Binding-site contacts:
Ligand atom CAS contacts residue A4 of chain 1.A at 3.9 Å.
Ligand atom CBI contacts residue FME1 of chain 1.FA at 3.9 Å.
Ligand atom CBM contacts residue FME1 of chain 1.FA at 4.3 Å.
Ligand atom CBE contacts residue A4 of chain 1.A at 4.5 Å.
Ligand atom CBG contacts residue FME1 of chain 1.FA at 4.0 Å.
Ligand atom CAY contacts residue FME1 of chain 1.FA at 3.9 Å.
Ligand atom CBH contacts residue FME1 of chain 1.FA at 4.2 Å.
Ligand atom CAS contacts residue FME1 of chain 1.FA at 4.2 Å.
Ligand atom CAR contacts residue FME1 of chain 1.FA at 4.5 Å.
Ligand atom CBC contacts residue A4 of chain 1.A at 4.2 Å.
Ligand atom CBN contacts residue FME1 of chain 1.FA at 3.9 Å.
Ligand atom CBJ contacts residue FME1 of chain 1.FA at 4.2 Å.
Ligand atom FAA contacts residue A4 of chain 1.A at 3.1 Å.

The protein below binds the small molecule below.
Small molecule (SMILES): O=C(O)c1cn(C2CC2)c2cc(N3CCC(O)(COc4ccc(N5C[C@H](CO)OC5=O)cc4F)CC3)c(F)cc2c1=O